Sequence of chain 1.A:
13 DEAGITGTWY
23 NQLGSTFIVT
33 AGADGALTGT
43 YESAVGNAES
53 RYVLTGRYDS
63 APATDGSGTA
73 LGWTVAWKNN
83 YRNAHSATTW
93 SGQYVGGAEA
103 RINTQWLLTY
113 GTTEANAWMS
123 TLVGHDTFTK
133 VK

Binding-site contacts:
Ligand atom S27 contacts residue THR90 of chain 1.A at 3.4 Å (h-bond).
Ligand atom C04 contacts residue TYR112 of chain 1.A at 3.5 Å (hydrophobic).
Ligand atom C17 contacts residue LEU110 of chain 1.A at 3.8 Å (hydrophobic).
Ligand atom C15 contacts residue TRP79 of chain 1.A at 3.5 Å (hydrophobic).
Ligand atom C22 contacts residue ASP128 of chain 1.A at 3.8 Å.
Ligand atom C22 contacts residue SER27 of chain 1.A at 3.6 Å.
Ligand atom C22 contacts residue ASN23 of chain 1.A at 3.7 Å.
Ligand atom C18 contacts residue SER45 of chain 1.A at 3.4 Å.
Ligand atom C13 contacts residue ASN49 of chain 1.A at 3.6 Å.
Ligand atom C11 contacts residue SER88 of chain 1.A at 3.8 Å.
Ligand atom N24 contacts residue LEU25 of chain 1.A at 3.8 Å.
Ligand atom C05 contacts residue TYR112 of chain 1.A at 3.6 Å (hydrophobic).
Ligand atom N21 contacts residue VAL47 of chain 1.A at 3.6 Å.
Ligand atom N01 contacts residue MN1 of chain 1.F at 2.1 Å.
Ligand atom N21 contacts residue SER45 of chain 1.A at 2.9 Å (h-bond).
Ligand atom C26 contacts residue TRP108 of chain 1.A at 3.6 Å (hydrophobic).
Ligand atom N12 contacts residue SER88 of chain 1.A at 2.9 Å (h-bond).
Ligand atom O23 contacts residue ASN23 of chain 1.A at 2.9 Å (h-bond).
Ligand atom C06 contacts residue TYR112 of chain 1.A at 3.7 Å (hydrophobic).
Ligand atom C18 contacts residue VAL47 of chain 1.A at 3.8 Å (hydrophobic).
Ligand atom C07 contacts residue X081 of chain 1.O at 3.6 Å.
Ligand atom N08 contacts residue MN1 of chain 1.F at 2.2 Å.
Ligand atom N24 contacts residue ASP128 of chain 1.A at 2.8 Å (salt-bridge).
Ligand atom O23 contacts residue TYR43 of chain 1.A at 2.7 Å (h-bond).
Ligand atom O14 contacts residue ASN49 of chain 1.A at 2.9 Å (h-bond).
Ligand atom C16 contacts residue TRP79 of chain 1.A at 3.8 Å (hydrophobic).
Ligand atom C19 contacts residue TRP120 of chain 1.D at 3.6 Å (hydrophobic).
Ligand atom C22 contacts residue LEU25 of chain 1.A at 3.7 Å (hydrophobic).
Ligand atom C15 contacts residue ASN49 of chain 1.A at 3.7 Å.
Ligand atom C10 contacts residue MN1 of chain 1.F at 3.1 Å.
Ligand atom C07 contacts residue MN1 of chain 1.F at 3.2 Å.
Ligand atom O23 contacts residue SER27 of chain 1.A at 2.7 Å (h-bond).
Ligand atom C22 contacts residue TYR43 of chain 1.A at 3.5 Å (hydrophobic).
Ligand atom C03 contacts residue MN1 of chain 1.F at 3.0 Å.
Ligand atom C02 contacts residue MN1 of chain 1.F at 3.1 Å.
Ligand atom N12 contacts residue ALA86 of chain 1.A at 3.7 Å.
Ligand atom C25 contacts residue TRP108 of chain 1.A at 3.8 Å (hydrophobic).
Ligand atom S27 contacts residue TRP79 of chain 1.A at 3.6 Å.
Ligand atom O14 contacts residue GLY48 of chain 1.A at 3.7 Å.
Ligand atom C17 contacts residue TRP79 of chain 1.A at 3.7 Å (hydrophobic).

A small-molecule ligand and the protein it binds are described below.
Small molecule (SMILES): Cc1ccc(CNCCNC(=O)CCCC[C@@H]2SC[C@@H]3NC(=O)N[C@@H]32)nc1

Sequence of chain 1.D:
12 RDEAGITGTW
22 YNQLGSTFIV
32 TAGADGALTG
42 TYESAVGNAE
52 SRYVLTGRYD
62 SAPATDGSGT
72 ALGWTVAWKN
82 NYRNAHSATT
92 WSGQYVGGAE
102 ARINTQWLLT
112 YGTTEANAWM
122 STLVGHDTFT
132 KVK